Sequence of chain 1.B:
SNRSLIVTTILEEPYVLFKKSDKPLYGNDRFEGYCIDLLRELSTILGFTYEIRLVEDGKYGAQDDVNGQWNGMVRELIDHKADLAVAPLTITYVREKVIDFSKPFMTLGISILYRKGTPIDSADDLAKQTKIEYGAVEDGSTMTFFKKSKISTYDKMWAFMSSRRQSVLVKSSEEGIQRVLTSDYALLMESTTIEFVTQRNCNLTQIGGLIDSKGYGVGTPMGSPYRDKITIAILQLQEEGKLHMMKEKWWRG

The small molecule below binds the protein below.
Small molecule (SMILES): O=C(O)[C@@H]1C[C@H]2C[C@@H](CN3CC(F)(F)C[C@H]3C(=O)O)CC[C@H]2CN1

Binding-site contacts:
Ligand atom C3 contacts residue GLU191 of chain 1.B at 3.7 Å.
Ligand atom C10 contacts residue THR91 of chain 1.B at 3.6 Å.
Ligand atom C9 contacts residue PRO89 of chain 1.B at 4.1 Å (hydrophobic).
Ligand atom O4 contacts residue THR143 of chain 1.B at 3.0 Å (h-bond).
Ligand atom C4 contacts residue TYR61 of chain 1.B at 4.0 Å (hydrophobic).
Ligand atom O3 contacts residue MET190 of chain 1.B at 3.7 Å.
Ligand atom N1 contacts residue TYR217 of chain 1.B at 4.0 Å.
Ligand atom C3 contacts residue THR91 of chain 1.B at 3.6 Å.
Ligand atom C10 contacts residue ARG96 of chain 1.B at 3.5 Å.
Ligand atom O1 contacts residue ARG96 of chain 1.B at 2.8 Å (salt-bridge).
Ligand atom C8 contacts residue THR194 of chain 1.B at 4.2 Å.
Ligand atom C14 contacts residue VAL138 of chain 1.B at 3.8 Å (hydrophobic).
Ligand atom C1 contacts residue PRO89 of chain 1.B at 3.9 Å (hydrophobic).
Ligand atom O3 contacts residue GLU191 of chain 1.B at 3.5 Å (salt-bridge).
Ligand atom C8 contacts residue GLU191 of chain 1.B at 3.7 Å.
Ligand atom C10 contacts residue TYR61 of chain 1.B at 3.9 Å (hydrophobic).
Ligand atom N1 contacts residue THR91 of chain 1.B at 2.8 Å (h-bond).
Ligand atom C13 contacts residue THR143 of chain 1.B at 3.4 Å.
Ligand atom C14 contacts residue GLY141 of chain 1.B at 4.1 Å.
Ligand atom C3 contacts residue PRO89 of chain 1.B at 3.1 Å (hydrophobic).
Ligand atom O1 contacts residue TYR61 of chain 1.B at 3.7 Å.
Ligand atom O2 contacts residue THR91 of chain 1.B at 2.9 Å (h-bond).
Ligand atom C2 contacts residue TYR61 of chain 1.B at 3.5 Å (hydrophobic).
Ligand atom C9 contacts residue TYR217 of chain 1.B at 3.8 Å (hydrophobic).
Ligand atom C8 contacts residue TYR217 of chain 1.B at 3.9 Å (hydrophobic).
Ligand atom O2 contacts residue PRO89 of chain 1.B at 3.6 Å.
Ligand atom C4 contacts residue PRO89 of chain 1.B at 3.7 Å (hydrophobic).
Ligand atom O3 contacts residue THR143 of chain 1.B at 2.7 Å (h-bond).
Ligand atom F1 contacts residue VAL138 of chain 1.B at 4.1 Å.
Ligand atom N1 contacts residue PRO89 of chain 1.B at 2.8 Å (h-bond).
Ligand atom F2 contacts residue VAL138 of chain 1.B at 4.0 Å.
Ligand atom O2 contacts residue TYR61 of chain 1.B at 3.7 Å.
Ligand atom O2 contacts residue ARG96 of chain 1.B at 2.8 Å (salt-bridge).
Ligand atom C13 contacts residue SER142 of chain 1.B at 3.8 Å.
Ligand atom C3 contacts residue TYR217 of chain 1.B at 3.4 Å (hydrophobic).
Ligand atom O4 contacts residue GLY141 of chain 1.B at 3.6 Å.
Ligand atom C5 contacts residue TYR61 of chain 1.B at 3.8 Å (hydrophobic).
Ligand atom O2 contacts residue LEU90 of chain 1.B at 3.7 Å.
Ligand atom C1 contacts residue THR91 of chain 1.B at 3.5 Å.
Ligand atom O4 contacts residue SER142 of chain 1.B at 2.9 Å (h-bond).